This small molecule binds to this protein.
Small molecule (SMILES): Cc1cc(N)c2ccccc2[n+]1CCCCCCCCCC[n+]1c(C)cc(N)c2ccccc21

Sequence of chain 2.C:
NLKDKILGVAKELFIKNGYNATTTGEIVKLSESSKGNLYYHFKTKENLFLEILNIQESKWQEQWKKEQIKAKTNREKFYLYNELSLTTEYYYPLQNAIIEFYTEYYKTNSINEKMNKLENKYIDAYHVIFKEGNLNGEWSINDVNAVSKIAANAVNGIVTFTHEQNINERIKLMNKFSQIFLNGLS

Sequence of chain 2.A:
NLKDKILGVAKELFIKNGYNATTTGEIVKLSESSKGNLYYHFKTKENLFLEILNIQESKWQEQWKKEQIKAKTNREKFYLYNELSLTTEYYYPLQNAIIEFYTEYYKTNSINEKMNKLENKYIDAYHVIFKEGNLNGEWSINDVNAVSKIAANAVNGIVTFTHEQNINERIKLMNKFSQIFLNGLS

Binding-site contacts:
Ligand atom C25 contacts residue TYR103 of chain 2.C at 3.3 Å (hydrophobic).
Ligand atom C14 contacts residue TYR93 of chain 2.C at 3.7 Å (hydrophobic).
Ligand atom C30 contacts residue PHE162 of chain 2.A at 3.4 Å (hydrophobic).
Ligand atom C16 contacts residue THR89 of chain 2.C at 3.3 Å.
Ligand atom C28 contacts residue TYR103 of chain 2.C at 3.0 Å (hydrophobic).
Ligand atom C29 contacts residue TYR93 of chain 2.C at 3.7 Å (hydrophobic).
Ligand atom N4 contacts residue TYR107 of chain 2.C at 3.3 Å (h-bond).
Ligand atom N3 contacts residue THR89 of chain 2.C at 3.5 Å.
Ligand atom N1 contacts residue TYR103 of chain 2.C at 3.4 Å.
Ligand atom C6 contacts residue PHE162 of chain 2.A at 3.5 Å (hydrophobic).
Ligand atom C21 contacts residue GLU58 of chain 2.C at 3.5 Å.
Ligand atom C29 contacts residue GLN57 of chain 2.C at 3.1 Å.
Ligand atom C1 contacts residue TYR103 of chain 2.C at 3.6 Å (hydrophobic).
Ligand atom C26 contacts residue TYR103 of chain 2.C at 3.2 Å (hydrophobic).
Ligand atom C7 contacts residue PHE162 of chain 2.A at 3.5 Å (hydrophobic).
Ligand atom C8 contacts residue THR161 of chain 2.A at 3.8 Å.
Ligand atom C23 contacts residue GLU58 of chain 2.C at 3.6 Å.
Ligand atom C30 contacts residue GLU120 of chain 2.C at 3.0 Å.
Ligand atom C2 contacts residue ILE100 of chain 2.C at 3.7 Å (hydrophobic).
Ligand atom C4 contacts residue ASN97 of chain 2.A at 3.6 Å.
Ligand atom N4 contacts residue THR161 of chain 2.A at 3.2 Å (h-bond).
Ligand atom C7 contacts residue TYR107 of chain 2.C at 3.5 Å (hydrophobic).
Ligand atom C19 contacts residue GLN57 of chain 2.C at 3.0 Å.
Ligand atom C19 contacts residue GLU58 of chain 2.C at 3.8 Å.
Ligand atom C13 contacts residue TYR93 of chain 2.C at 3.4 Å (hydrophobic).
Ligand atom C9 contacts residue TYR103 of chain 2.C at 3.6 Å (hydrophobic).
Ligand atom C5 contacts residue PHE162 of chain 2.A at 3.7 Å (hydrophobic).
Ligand atom C27 contacts residue TYR103 of chain 2.C at 3.2 Å (hydrophobic).
Ligand atom N4 contacts residue ASN97 of chain 2.A at 3.1 Å (h-bond).
Ligand atom C19 contacts residue TYR93 of chain 2.C at 3.6 Å (hydrophobic).
Ligand atom C15 contacts residue THR89 of chain 2.C at 2.9 Å.
Ligand atom C9 contacts residue PHE162 of chain 2.A at 3.8 Å (hydrophobic).
Ligand atom C12 contacts residue TYR93 of chain 2.C at 3.6 Å (hydrophobic).
Ligand atom C8 contacts residue TYR107 of chain 2.C at 2.9 Å (hydrophobic).
Ligand atom C8 contacts residue PHE162 of chain 2.A at 3.6 Å (hydrophobic).
Ligand atom C10 contacts residue TRP61 of chain 2.C at 3.7 Å (hydrophobic).
Ligand atom C5 contacts residue TYR103 of chain 2.C at 3.7 Å (hydrophobic).
Ligand atom C22 contacts residue GLU58 of chain 2.C at 3.5 Å.
Ligand atom N2 contacts residue TRP61 of chain 2.C at 3.7 Å.
Ligand atom C9 contacts residue TYR107 of chain 2.C at 3.8 Å (hydrophobic).